Sequence of chain 28.D:
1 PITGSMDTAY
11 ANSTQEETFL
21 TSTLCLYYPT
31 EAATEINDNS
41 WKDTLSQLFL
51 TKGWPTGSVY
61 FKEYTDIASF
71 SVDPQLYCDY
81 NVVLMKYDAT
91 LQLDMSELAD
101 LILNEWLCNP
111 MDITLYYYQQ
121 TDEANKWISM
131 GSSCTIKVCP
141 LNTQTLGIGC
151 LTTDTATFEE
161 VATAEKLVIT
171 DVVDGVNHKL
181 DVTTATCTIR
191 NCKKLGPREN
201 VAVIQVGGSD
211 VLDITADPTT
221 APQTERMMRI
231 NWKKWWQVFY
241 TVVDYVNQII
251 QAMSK

Binding-site contacts:
Ligand atom N2 contacts residue ASN12 of chain 28.D at 3.8 Å.
Ligand atom C5 contacts residue ASN12 of chain 28.D at 4.1 Å.
Ligand atom C7 contacts residue ASN12 of chain 28.D at 3.9 Å.
Ligand atom O5 contacts residue ASN12 of chain 28.D at 2.7 Å (h-bond).
Ligand atom C2 contacts residue ASN12 of chain 28.D at 3.3 Å.
Ligand atom O7 contacts residue ASN12 of chain 28.D at 3.6 Å.
Ligand atom C1 contacts residue ASN12 of chain 28.D at 2.2 Å.

This small molecule binds to this protein.
Small molecule (SMILES): CC(=O)N[C@H]1[C@H](O[C@H]2[C@H](O)[C@@H](NC(C)=O)CO[C@@H]2CO)O[C@H](CO)[C@@H](O)[C@@H]1O